Sequence of chain 1.A:
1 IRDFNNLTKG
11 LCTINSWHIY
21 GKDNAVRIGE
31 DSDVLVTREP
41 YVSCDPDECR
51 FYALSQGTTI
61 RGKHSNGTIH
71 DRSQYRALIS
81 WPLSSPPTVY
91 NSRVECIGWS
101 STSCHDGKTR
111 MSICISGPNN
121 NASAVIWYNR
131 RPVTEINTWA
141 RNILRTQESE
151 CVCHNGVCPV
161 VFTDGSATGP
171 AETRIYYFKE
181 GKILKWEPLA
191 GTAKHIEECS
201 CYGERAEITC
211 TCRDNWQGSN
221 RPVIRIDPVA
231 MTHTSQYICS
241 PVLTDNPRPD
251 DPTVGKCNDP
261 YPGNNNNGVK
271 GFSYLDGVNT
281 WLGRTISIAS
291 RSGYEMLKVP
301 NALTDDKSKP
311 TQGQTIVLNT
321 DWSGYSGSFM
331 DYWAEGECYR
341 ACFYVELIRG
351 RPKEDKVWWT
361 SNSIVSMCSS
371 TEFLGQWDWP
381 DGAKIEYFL

Binding-site contacts:
Ligand atom O3 contacts residue ARG284 of chain 3.A at 2.8 Å (salt-bridge).
Ligand atom C2 contacts residue ASN121 of chain 1.A at 2.5 Å.
Ligand atom O6 contacts residue LYS309 of chain 3.A at 3.2 Å (salt-bridge).
Ligand atom O4 contacts residue GLU295 of chain 3.A at 2.6 Å (salt-bridge).
Ligand atom C1 contacts residue ASN121 of chain 1.A at 1.5 Å.
Ligand atom O3 contacts residue ASP250 of chain 3.A at 2.9 Å (salt-bridge).
Ligand atom C6 contacts residue ARG248 of chain 3.A at 3.6 Å.
Ligand atom C3 contacts residue GLU295 of chain 3.A at 3.1 Å.
Ligand atom O4 contacts residue GLY313 of chain 3.A at 3.5 Å (h-bond).
Ligand atom C6 contacts residue PRO310 of chain 3.A at 3.4 Å (hydrophobic).
Ligand atom O3 contacts residue GLY313 of chain 3.A at 3.0 Å (h-bond).
Ligand atom O4 contacts residue ARG248 of chain 3.A at 3.3 Å (salt-bridge).
Ligand atom O3 contacts residue GLN312 of chain 3.A at 3.2 Å.
Ligand atom O5 contacts residue ASP251 of chain 3.A at 3.5 Å (salt-bridge).
Ligand atom O2 contacts residue ASP250 of chain 3.A at 3.1 Å (salt-bridge).
Ligand atom O2 contacts residue GLY313 of chain 3.A at 3.3 Å.
Ligand atom O4 contacts residue ASP251 of chain 3.A at 3.2 Å (salt-bridge).
Ligand atom O4 contacts residue ARG284 of chain 3.A at 3.2 Å (salt-bridge).
Ligand atom C3 contacts residue ASP250 of chain 3.A at 3.6 Å.
Ligand atom C8 contacts residue GLN312 of chain 3.A at 3.4 Å.
Ligand atom C2 contacts residue ASP250 of chain 3.A at 3.3 Å.
Ligand atom O5 contacts residue GLY375 of chain 3.A at 3.2 Å.
Ligand atom O6 contacts residue GLN376 of chain 3.A at 2.7 Å (h-bond).
Ligand atom O4 contacts residue ILE288 of chain 3.A at 3.0 Å.
Ligand atom C6 contacts residue ASP251 of chain 3.A at 3.5 Å.
Ligand atom O5 contacts residue ARG284 of chain 3.A at 3.3 Å (salt-bridge).
Ligand atom C6 contacts residue ILE286 of chain 3.A at 3.2 Å (hydrophobic).
Ligand atom O5 contacts residue GLN376 of chain 3.A at 3.1 Å (h-bond).
Ligand atom C8 contacts residue ASN120 of chain 1.A at 3.3 Å.
Ligand atom C4 contacts residue GLU295 of chain 3.A at 3.5 Å.
Ligand atom C3 contacts residue GLY313 of chain 3.A at 3.3 Å.
Ligand atom O3 contacts residue GLU295 of chain 3.A at 2.6 Å (salt-bridge).
Ligand atom O3 contacts residue ASP251 of chain 3.A at 2.8 Å (salt-bridge).
Ligand atom C7 contacts residue ASN121 of chain 1.A at 3.5 Å.
Ligand atom C6 contacts residue THR311 of chain 3.A at 3.4 Å.
Ligand atom O5 contacts residue ASN121 of chain 1.A at 2.4 Å (h-bond).
Ligand atom N2 contacts residue ASN121 of chain 1.A at 2.9 Å (h-bond).
Ligand atom O6 contacts residue ILE286 of chain 3.A at 3.0 Å (h-bond).
Ligand atom C4 contacts residue ILE288 of chain 3.A at 3.5 Å (hydrophobic).
Ligand atom O6 contacts residue ASP251 of chain 3.A at 2.5 Å (salt-bridge).

The small molecule below binds the protein below.
Small molecule (SMILES): CC(=O)N[C@H]1[C@H](O[C@H]2[C@H](O)[C@@H](NC(C)=O)CO[C@@H]2CO)O[C@H](CO)[C@@H](O[C@@H]2O[C@H](CO)[C@@H](O)[C@H](O[C@H]3O[C@H](CO)[C@@H](O)[C@H](O)[C@@H]3O[C@H]3O[C@H](CO)[C@@H](O)[C@H](O)[C@@H]3O[C@H]3O[C@H](CO)[C@@H](O)[C@H](O)[C@@H]3O)[C@@H]2O)[C@@H]1O

Sequence of chain 3.A:
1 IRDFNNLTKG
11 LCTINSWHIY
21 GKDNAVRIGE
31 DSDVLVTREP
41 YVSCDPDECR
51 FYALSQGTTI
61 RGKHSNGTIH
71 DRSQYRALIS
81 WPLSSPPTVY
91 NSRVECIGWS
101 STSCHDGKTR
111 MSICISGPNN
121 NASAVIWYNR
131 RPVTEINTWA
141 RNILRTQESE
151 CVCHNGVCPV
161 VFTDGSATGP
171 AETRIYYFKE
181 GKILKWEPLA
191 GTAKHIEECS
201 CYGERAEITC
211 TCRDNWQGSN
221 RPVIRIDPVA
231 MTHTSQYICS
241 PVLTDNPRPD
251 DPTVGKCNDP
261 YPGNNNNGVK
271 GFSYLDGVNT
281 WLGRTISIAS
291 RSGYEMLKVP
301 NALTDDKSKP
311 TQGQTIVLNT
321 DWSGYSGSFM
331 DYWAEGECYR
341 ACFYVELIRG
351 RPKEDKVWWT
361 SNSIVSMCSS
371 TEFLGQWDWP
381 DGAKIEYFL

Sequence of chain 3.C:
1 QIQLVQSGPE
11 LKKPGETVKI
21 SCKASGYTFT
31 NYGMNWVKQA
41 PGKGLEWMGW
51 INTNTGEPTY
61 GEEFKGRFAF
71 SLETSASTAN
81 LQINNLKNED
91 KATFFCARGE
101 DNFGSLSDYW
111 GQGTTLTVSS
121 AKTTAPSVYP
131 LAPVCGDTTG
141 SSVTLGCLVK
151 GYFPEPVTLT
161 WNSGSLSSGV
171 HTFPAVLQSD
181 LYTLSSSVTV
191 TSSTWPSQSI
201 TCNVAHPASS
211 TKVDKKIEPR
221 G